Sequence of chain 22.E:
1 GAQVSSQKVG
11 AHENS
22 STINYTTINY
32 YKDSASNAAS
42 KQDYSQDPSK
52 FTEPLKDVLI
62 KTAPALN

Binding-site contacts:
Ligand atom OG contacts residue GLN3 of chain 22.E at 3.3 Å (h-bond).
Ligand atom C contacts residue VAL4 of chain 22.E at 3.6 Å (hydrophobic).
Ligand atom CA contacts residue ALA2 of chain 22.E at 4.0 Å (hydrophobic).
Ligand atom C contacts residue GLN3 of chain 22.E at 3.9 Å.
Ligand atom C contacts residue ALA2 of chain 22.E at 4.3 Å (hydrophobic).
Ligand atom CA contacts residue VAL4 of chain 22.E at 4.0 Å (hydrophobic).
Ligand atom CB contacts residue GLN3 of chain 22.E at 4.4 Å.
Ligand atom O contacts residue VAL4 of chain 22.E at 2.9 Å (h-bond).
Ligand atom CG2 contacts residue GLN3 of chain 22.E at 3.4 Å.
Ligand atom CG2 contacts residue SER5 of chain 22.E at 3.7 Å.
Ligand atom O contacts residue VAL4 of chain 22.E at 3.8 Å.
Ligand atom OE2 contacts residue VAL4 of chain 22.E at 3.6 Å.
Ligand atom CA contacts residue VAL4 of chain 22.E at 3.5 Å (hydrophobic).
Ligand atom CB contacts residue GLN3 of chain 22.E at 3.4 Å.
Ligand atom O contacts residue SER5 of chain 22.E at 3.8 Å.
Ligand atom CB contacts residue ALA2 of chain 22.E at 4.3 Å (hydrophobic).
Ligand atom CD contacts residue VAL4 of chain 22.E at 3.8 Å (hydrophobic).
Ligand atom OE1 contacts residue ASN25 of chain 22.E at 4.4 Å.
Ligand atom CB contacts residue ALA2 of chain 22.E at 3.4 Å (hydrophobic).
Ligand atom O contacts residue GLN3 of chain 22.E at 3.1 Å (h-bond).
Ligand atom CG2 contacts residue ALA2 of chain 22.E at 4.0 Å (hydrophobic).
Ligand atom CB contacts residue VAL4 of chain 22.E at 4.5 Å (hydrophobic).
Ligand atom C contacts residue ALA2 of chain 22.E at 3.7 Å (hydrophobic).
Ligand atom CB contacts residue VAL4 of chain 22.E at 4.3 Å (hydrophobic).
Ligand atom CG2 contacts residue VAL4 of chain 22.E at 3.8 Å (hydrophobic).
Ligand atom C contacts residue VAL4 of chain 22.E at 4.0 Å (hydrophobic).
Ligand atom N contacts residue VAL4 of chain 22.E at 3.0 Å (h-bond).
Ligand atom CA contacts residue GLN3 of chain 22.E at 4.2 Å.
Ligand atom CA contacts residue ALA2 of chain 22.E at 3.5 Å (hydrophobic).
Ligand atom N contacts residue ALA2 of chain 22.E at 3.0 Å (h-bond).
Ligand atom CG1 contacts residue GLN3 of chain 22.E at 4.1 Å.
Ligand atom O contacts residue SER6 of chain 22.E at 4.1 Å.
Ligand atom O contacts residue ALA2 of chain 22.E at 3.9 Å.
Ligand atom C contacts residue VAL4 of chain 22.E at 4.2 Å (hydrophobic).
Ligand atom OE1 contacts residue VAL4 of chain 22.E at 3.5 Å.

This small molecule binds to this protein.
Small molecule (SMILES): CC[C@H](C)[C@H](N)C(=O)N[C@@H](CO)C(=O)N[C@@H](CCC(=O)O)C(=O)N[C@H](C=O)C(C)C